The protein below binds the small molecule below.
Small molecule (SMILES): CC(=O)N[C@@H]1[C@@H](O)[C@H](O)[C@@H](CO)O[C@H]1O

Sequence of chain 1.B:
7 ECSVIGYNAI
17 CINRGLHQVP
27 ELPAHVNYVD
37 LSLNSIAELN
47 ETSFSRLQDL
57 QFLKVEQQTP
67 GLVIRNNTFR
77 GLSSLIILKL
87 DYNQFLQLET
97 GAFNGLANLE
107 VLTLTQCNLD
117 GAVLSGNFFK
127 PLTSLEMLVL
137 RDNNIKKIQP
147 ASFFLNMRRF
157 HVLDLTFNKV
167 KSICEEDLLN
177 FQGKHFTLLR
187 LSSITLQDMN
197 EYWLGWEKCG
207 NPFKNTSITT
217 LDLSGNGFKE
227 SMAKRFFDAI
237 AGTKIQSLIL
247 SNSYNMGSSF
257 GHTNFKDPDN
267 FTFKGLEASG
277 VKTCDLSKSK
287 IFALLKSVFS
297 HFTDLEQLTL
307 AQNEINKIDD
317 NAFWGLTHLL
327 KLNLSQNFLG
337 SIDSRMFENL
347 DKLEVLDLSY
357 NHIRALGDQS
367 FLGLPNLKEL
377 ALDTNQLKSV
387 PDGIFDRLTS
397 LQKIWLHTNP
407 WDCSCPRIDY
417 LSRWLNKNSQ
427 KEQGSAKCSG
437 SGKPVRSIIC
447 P

Binding-site contacts:
Ligand atom C5 contacts residue ASN72 of chain 1.B at 3.6 Å.
Ligand atom N2 contacts residue ASN72 of chain 1.B at 3.2 Å (h-bond).
Ligand atom O6 contacts residue THR96 of chain 1.B at 4.1 Å.
Ligand atom O7 contacts residue GLU95 of chain 1.B at 4.3 Å.
Ligand atom C8 contacts residue GLU95 of chain 1.B at 3.4 Å.
Ligand atom N2 contacts residue GLU95 of chain 1.B at 4.0 Å.
Ligand atom C1 contacts residue ASN72 of chain 1.B at 1.5 Å.
Ligand atom C3 contacts residue ASN72 of chain 1.B at 3.8 Å.
Ligand atom O7 contacts residue THR96 of chain 1.B at 3.3 Å (h-bond).
Ligand atom O5 contacts residue ASN72 of chain 1.B at 2.3 Å (h-bond).
Ligand atom C7 contacts residue THR96 of chain 1.B at 4.4 Å.
Ligand atom C4 contacts residue ASN72 of chain 1.B at 4.1 Å.
Ligand atom C5 contacts residue THR96 of chain 1.B at 3.7 Å.
Ligand atom C1 contacts residue GLY97 of chain 1.B at 4.3 Å.
Ligand atom O7 contacts residue ASN72 of chain 1.B at 4.2 Å.
Ligand atom C1 contacts residue THR96 of chain 1.B at 3.8 Å.
Ligand atom C7 contacts residue ASN72 of chain 1.B at 4.0 Å.
Ligand atom O5 contacts residue THR96 of chain 1.B at 3.9 Å.
Ligand atom C2 contacts residue ASN72 of chain 1.B at 2.5 Å.
Ligand atom C7 contacts residue GLU95 of chain 1.B at 4.0 Å.